Binding-site contacts:
Ligand atom O contacts residue THR21 of chain 1.BA at 2.9 Å (h-bond).
Ligand atom CG contacts residue LYS33 of chain 1.BA at 3.8 Å.
Ligand atom N contacts residue THR1 of chain 1.BA at 3.7 Å.
Ligand atom O contacts residue THR20 of chain 1.BA at 3.6 Å.
Ligand atom OE1 contacts residue THR20 of chain 1.BA at 3.0 Å (h-bond).
Ligand atom C3 contacts residue THR1 of chain 1.BA at 2.5 Å.
Ligand atom O contacts residue GLY47 of chain 1.BA at 3.1 Å (h-bond).
Ligand atom CG contacts residue THR20 of chain 1.BA at 3.7 Å.
Ligand atom C contacts residue THR1 of chain 1.BA at 1.4 Å.
Ligand atom C1 contacts residue SER129 of chain 1.BA at 3.1 Å.
Ligand atom C2 contacts residue THR1 of chain 1.BA at 1.5 Å.
Ligand atom CG contacts residue HIS114 of chain 1.V at 3.9 Å.
Ligand atom C1 contacts residue THR1 of chain 1.BA at 2.5 Å.
Ligand atom O contacts residue THR1 of chain 1.BA at 3.7 Å.
Ligand atom N contacts residue THR21 of chain 1.BA at 2.9 Å (h-bond).
Ligand atom O contacts residue SER48 of chain 1.BA at 3.8 Å.
Ligand atom N contacts residue GLY47 of chain 1.BA at 3.0 Å (h-bond).
Ligand atom CA contacts residue THR1 of chain 1.BA at 2.4 Å.
Ligand atom O contacts residue THR1 of chain 1.BA at 2.3 Å (h-bond).
Ligand atom C contacts residue GLY47 of chain 1.BA at 3.7 Å.
Ligand atom CH3 contacts residue ASP116 of chain 1.V at 3.5 Å.
Ligand atom O contacts residue ALA49 of chain 1.BA at 3.2 Å (h-bond).
Ligand atom CB contacts residue GLY47 of chain 1.BA at 3.8 Å.
Ligand atom O contacts residue SER46 of chain 1.BA at 3.8 Å.
Ligand atom CA contacts residue GLY47 of chain 1.BA at 3.4 Å.
Ligand atom C contacts residue THR21 of chain 1.BA at 3.6 Å.
Ligand atom CD contacts residue HIS114 of chain 1.V at 3.6 Å.
Ligand atom CG contacts residue SER118 of chain 1.V at 3.6 Å.
Ligand atom C3 contacts residue SER168 of chain 1.BA at 3.4 Å.
Ligand atom OE1 contacts residue ALA49 of chain 1.BA at 3.7 Å.
Ligand atom OE2 contacts residue ARG45 of chain 1.BA at 3.1 Å (salt-bridge).
Ligand atom OE1 contacts residue THR31 of chain 1.BA at 3.6 Å.
Ligand atom CB contacts residue LYS33 of chain 1.BA at 3.8 Å.
Ligand atom CB contacts residue THR20 of chain 1.BA at 3.8 Å.
Ligand atom CD contacts residue ASP116 of chain 1.V at 3.8 Å.
Ligand atom CA contacts residue THR22 of chain 1.BA at 3.8 Å.
Ligand atom CG contacts residue THR22 of chain 1.BA at 3.8 Å.
Ligand atom CA contacts residue THR21 of chain 1.BA at 3.4 Å.
Ligand atom CD contacts residue THR20 of chain 1.BA at 3.8 Å.
Ligand atom CB contacts residue THR1 of chain 1.BA at 2.6 Å.

Sequence of chain 1.BA:
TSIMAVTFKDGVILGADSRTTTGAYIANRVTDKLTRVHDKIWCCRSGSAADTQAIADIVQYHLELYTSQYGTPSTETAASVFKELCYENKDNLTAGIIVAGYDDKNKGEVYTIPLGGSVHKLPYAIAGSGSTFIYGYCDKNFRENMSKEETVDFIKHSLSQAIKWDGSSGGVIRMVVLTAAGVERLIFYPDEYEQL

Sequence of chain 1.V:
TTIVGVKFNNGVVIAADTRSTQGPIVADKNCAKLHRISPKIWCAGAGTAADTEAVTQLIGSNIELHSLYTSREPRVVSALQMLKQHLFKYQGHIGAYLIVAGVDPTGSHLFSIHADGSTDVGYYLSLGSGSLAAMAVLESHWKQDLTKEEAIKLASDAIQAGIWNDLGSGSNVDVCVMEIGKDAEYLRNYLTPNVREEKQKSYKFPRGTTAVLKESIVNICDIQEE

The protein below binds the small molecule below.
Small molecule (SMILES): CC(=O)N1CCC[C@H]1C(=O)N[C@@H](C)C(=O)N[C@@H](CCC(=O)O)[C@@H](O)[C@H](C)CO